The small molecule below binds the protein below.
Small molecule (SMILES): CC(=O)N[C@@H]1[C@@H](O)[C@H](O)[C@@H](CO)O[C@H]1O

Sequence of chain 1.B:
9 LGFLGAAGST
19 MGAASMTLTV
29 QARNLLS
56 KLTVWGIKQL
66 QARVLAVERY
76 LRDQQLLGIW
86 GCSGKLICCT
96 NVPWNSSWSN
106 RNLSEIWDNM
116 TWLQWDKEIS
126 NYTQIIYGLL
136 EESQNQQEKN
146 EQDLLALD

Binding-site contacts:
Ligand atom C7 contacts residue ASN126 of chain 1.B at 3.4 Å.
Ligand atom C5 contacts residue ASN126 of chain 1.B at 3.7 Å.
Ligand atom C3 contacts residue ASN126 of chain 1.B at 3.8 Å.
Ligand atom C4 contacts residue ASN126 of chain 1.B at 4.2 Å.
Ligand atom N2 contacts residue ASN126 of chain 1.B at 2.9 Å (h-bond).
Ligand atom O7 contacts residue ASN126 of chain 1.B at 3.6 Å (h-bond).
Ligand atom O5 contacts residue ASN126 of chain 1.B at 2.4 Å (h-bond).
Ligand atom C1 contacts residue ASN126 of chain 1.B at 1.4 Å.
Ligand atom C2 contacts residue ASN126 of chain 1.B at 2.5 Å.